Sequence of chain 1.A:
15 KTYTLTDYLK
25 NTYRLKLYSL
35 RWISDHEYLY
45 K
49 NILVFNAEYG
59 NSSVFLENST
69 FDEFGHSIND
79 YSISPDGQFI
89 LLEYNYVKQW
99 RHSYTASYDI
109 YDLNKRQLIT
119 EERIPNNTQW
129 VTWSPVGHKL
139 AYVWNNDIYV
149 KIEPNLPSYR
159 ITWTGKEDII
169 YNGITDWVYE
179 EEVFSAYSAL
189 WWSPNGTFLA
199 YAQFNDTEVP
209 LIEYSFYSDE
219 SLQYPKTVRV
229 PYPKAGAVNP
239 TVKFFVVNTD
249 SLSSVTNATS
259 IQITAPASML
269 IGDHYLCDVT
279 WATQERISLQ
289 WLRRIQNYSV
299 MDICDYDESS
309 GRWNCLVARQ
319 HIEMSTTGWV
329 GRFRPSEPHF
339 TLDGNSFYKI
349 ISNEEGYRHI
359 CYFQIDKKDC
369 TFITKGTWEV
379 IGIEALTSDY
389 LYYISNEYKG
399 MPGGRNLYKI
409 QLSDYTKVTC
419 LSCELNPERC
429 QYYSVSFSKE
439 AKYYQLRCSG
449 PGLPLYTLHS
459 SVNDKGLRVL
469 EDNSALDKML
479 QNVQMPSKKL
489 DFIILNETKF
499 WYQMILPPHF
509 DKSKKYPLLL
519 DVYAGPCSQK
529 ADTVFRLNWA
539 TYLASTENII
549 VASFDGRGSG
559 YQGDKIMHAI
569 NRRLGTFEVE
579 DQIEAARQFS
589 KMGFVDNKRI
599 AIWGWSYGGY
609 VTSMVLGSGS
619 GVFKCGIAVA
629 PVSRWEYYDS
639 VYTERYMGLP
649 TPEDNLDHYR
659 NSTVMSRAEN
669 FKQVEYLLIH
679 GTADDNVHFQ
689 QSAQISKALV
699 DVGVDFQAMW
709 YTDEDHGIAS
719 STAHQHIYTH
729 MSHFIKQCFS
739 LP

Binding-site contacts:
Ligand atom C5 contacts residue ILE293 of chain 1.A at 4.3 Å (hydrophobic).
Ligand atom C1 contacts residue ASN295 of chain 1.A at 1.4 Å.
Ligand atom C7 contacts residue SER323 of chain 1.A at 3.6 Å.
Ligand atom C4 contacts residue ASN295 of chain 1.A at 4.1 Å.
Ligand atom O6 contacts residue ARG570 of chain 1.A at 3.9 Å.
Ligand atom C2 contacts residue ASN295 of chain 1.A at 2.3 Å.
Ligand atom C5 contacts residue ASN295 of chain 1.A at 3.6 Å.
Ligand atom O5 contacts residue ASN295 of chain 1.A at 2.3 Å (h-bond).
Ligand atom O7 contacts residue THR324 of chain 1.A at 3.6 Å.
Ligand atom C6 contacts residue ARG570 of chain 1.A at 4.1 Å.
Ligand atom C3 contacts residue ASN295 of chain 1.A at 3.7 Å.
Ligand atom C8 contacts residue SER323 of chain 1.A at 3.8 Å.
Ligand atom C8 contacts residue MET322 of chain 1.A at 4.1 Å (hydrophobic).
Ligand atom C7 contacts residue ASN295 of chain 1.A at 3.3 Å.
Ligand atom N2 contacts residue ASN295 of chain 1.A at 2.8 Å (h-bond).
Ligand atom O5 contacts residue ILE293 of chain 1.A at 3.8 Å.
Ligand atom O7 contacts residue SER323 of chain 1.A at 3.2 Å (h-bond).
Ligand atom C1 contacts residue ILE293 of chain 1.A at 3.8 Å (hydrophobic).
Ligand atom O7 contacts residue ASN295 of chain 1.A at 3.7 Å.
Ligand atom C8 contacts residue ASN295 of chain 1.A at 3.8 Å.

This small molecule binds to this protein.
Small molecule (SMILES): CC(=O)N[C@@H]1[C@@H](O)[C@H](O)[C@@H](CO)O[C@H]1O